Sequence of chain 1.A:
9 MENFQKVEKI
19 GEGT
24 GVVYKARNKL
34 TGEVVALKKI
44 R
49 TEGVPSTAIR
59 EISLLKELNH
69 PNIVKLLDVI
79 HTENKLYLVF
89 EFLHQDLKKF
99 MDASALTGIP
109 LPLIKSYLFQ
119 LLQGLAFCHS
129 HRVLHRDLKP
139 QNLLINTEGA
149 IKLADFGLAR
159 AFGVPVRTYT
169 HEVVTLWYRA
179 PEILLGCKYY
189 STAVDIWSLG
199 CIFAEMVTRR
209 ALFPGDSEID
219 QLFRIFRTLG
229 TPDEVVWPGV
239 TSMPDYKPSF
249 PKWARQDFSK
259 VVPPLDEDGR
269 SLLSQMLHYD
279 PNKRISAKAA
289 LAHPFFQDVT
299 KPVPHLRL

Binding-site contacts:
Ligand atom C18 contacts residue LEU91 of chain 1.A at 3.9 Å (hydrophobic).
Ligand atom C21 contacts residue LEU91 of chain 1.A at 3.7 Å (hydrophobic).
Ligand atom C26 contacts residue THR22 of chain 1.A at 3.7 Å.
Ligand atom C11 contacts residue ALA39 of chain 1.A at 3.8 Å (hydrophobic).
Ligand atom C12 contacts residue LEU142 of chain 1.A at 3.9 Å (hydrophobic).
Ligand atom O28 contacts residue PHE90 of chain 1.A at 3.5 Å.
Ligand atom C11 contacts residue LEU142 of chain 1.A at 3.6 Å (hydrophobic).
Ligand atom C19 contacts residue ASP94 of chain 1.A at 3.9 Å.
Ligand atom C26 contacts residue ASN140 of chain 1.A at 3.4 Å.
Ligand atom N01 contacts residue LEU142 of chain 1.A at 3.5 Å.
Ligand atom N09 contacts residue VAL26 of chain 1.A at 3.6 Å.
Ligand atom C10 contacts residue ALA39 of chain 1.A at 3.7 Å (hydrophobic).
Ligand atom N08 contacts residue GLN139 of chain 1.A at 3.8 Å.
Ligand atom C13 contacts residue ILE18 of chain 1.A at 3.7 Å (hydrophobic).
Ligand atom C18 contacts residue HIS92 of chain 1.A at 3.9 Å.
Ligand atom C26 contacts residue LYS137 of chain 1.A at 3.8 Å.
Ligand atom N01 contacts residue ALA39 of chain 1.A at 3.6 Å.
Ligand atom N03 contacts residue LEU91 of chain 1.A at 3.1 Å (h-bond).
Ligand atom O28 contacts residue GLU89 of chain 1.A at 3.8 Å.
Ligand atom O28 contacts residue LEU91 of chain 1.A at 3.0 Å (h-bond).
Ligand atom C16 contacts residue GLU89 of chain 1.A at 3.8 Å.
Ligand atom N03 contacts residue LEU142 of chain 1.A at 3.8 Å.
Ligand atom C20 contacts residue ILE18 of chain 1.A at 3.8 Å (hydrophobic).
Ligand atom O28 contacts residue LEU142 of chain 1.A at 3.8 Å.
Ligand atom C21 contacts residue HIS92 of chain 1.A at 3.6 Å.
Ligand atom N04 contacts residue LYS97 of chain 1.A at 3.7 Å.
Ligand atom O28 contacts residue ALA39 of chain 1.A at 3.8 Å.
Ligand atom N04 contacts residue ILE18 of chain 1.A at 3.7 Å.
Ligand atom C16 contacts residue LEU142 of chain 1.A at 3.4 Å (hydrophobic).
Ligand atom N02 contacts residue ILE18 of chain 1.A at 3.7 Å.
Ligand atom C16 contacts residue ALA39 of chain 1.A at 3.5 Å (hydrophobic).
Ligand atom O29 contacts residue VAL26 of chain 1.A at 3.4 Å.
Ligand atom N01 contacts residue GLU89 of chain 1.A at 2.9 Å (salt-bridge).
Ligand atom C15 contacts residue VAL26 of chain 1.A at 3.8 Å (hydrophobic).
Ligand atom O30 contacts residue VAL26 of chain 1.A at 3.5 Å.
Ligand atom C27 contacts residue ASN140 of chain 1.A at 3.1 Å.
Ligand atom C24 contacts residue GLN139 of chain 1.A at 3.5 Å.
Ligand atom N08 contacts residue LYS137 of chain 1.A at 3.2 Å.
Ligand atom C17 contacts residue LEU91 of chain 1.A at 3.3 Å (hydrophobic).
Ligand atom C25 contacts residue GLN139 of chain 1.A at 3.5 Å.

The small molecule below binds the protein below.
Small molecule (SMILES): NC(=O)c1cc([N+](=O)[O-])c(NCCN2CCNCC2)cc1NCc1cnc(N)nc1